Binding-site contacts:
Ligand atom C6 contacts residue ARG53 of chain 1.D at 4.2 Å.
Ligand atom C5 contacts residue ASN50 of chain 1.D at 4.1 Å.
Ligand atom C1 contacts residue ASN45 of chain 1.D at 1.4 Å.
Ligand atom O6 contacts residue THR47 of chain 1.D at 2.6 Å (h-bond).
Ligand atom C6 contacts residue THR47 of chain 1.D at 3.9 Å.
Ligand atom O6 contacts residue GLU49 of chain 1.D at 3.6 Å.
Ligand atom N2 contacts residue ARG326 of chain 1.D at 4.4 Å.
Ligand atom C8 contacts residue ARG326 of chain 1.D at 3.7 Å.
Ligand atom C7 contacts residue ARG326 of chain 1.D at 4.2 Å.
Ligand atom C5 contacts residue ASN45 of chain 1.D at 3.6 Å.
Ligand atom C3 contacts residue ASN45 of chain 1.D at 3.8 Å.
Ligand atom C8 contacts residue ASP324 of chain 1.D at 4.4 Å.
Ligand atom C5 contacts residue THR47 of chain 1.D at 4.4 Å.
Ligand atom C7 contacts residue ASN45 of chain 1.D at 3.5 Å.
Ligand atom O7 contacts residue ASN45 of chain 1.D at 3.6 Å (h-bond).
Ligand atom C1 contacts residue THR47 of chain 1.D at 4.5 Å.
Ligand atom C2 contacts residue ASN45 of chain 1.D at 2.5 Å.
Ligand atom O5 contacts residue ASN50 of chain 1.D at 3.0 Å (h-bond).
Ligand atom C4 contacts residue ASN45 of chain 1.D at 4.2 Å.
Ligand atom C1 contacts residue ASN50 of chain 1.D at 3.8 Å.
Ligand atom C6 contacts residue GLU49 of chain 1.D at 4.4 Å.
Ligand atom N2 contacts residue ASN45 of chain 1.D at 3.0 Å (h-bond).
Ligand atom C6 contacts residue ASN50 of chain 1.D at 3.9 Å.
Ligand atom O6 contacts residue ASN50 of chain 1.D at 3.8 Å.
Ligand atom O5 contacts residue THR47 of chain 1.D at 4.1 Å.
Ligand atom O5 contacts residue ASN45 of chain 1.D at 2.3 Å (h-bond).

A protein and the small-molecule ligand that binds it are described below.
Small molecule (SMILES): CC(=O)N[C@@H]1[C@@H](O)[C@H](O)[C@@H](CO)O[C@H]1O

Sequence of chain 1.D:
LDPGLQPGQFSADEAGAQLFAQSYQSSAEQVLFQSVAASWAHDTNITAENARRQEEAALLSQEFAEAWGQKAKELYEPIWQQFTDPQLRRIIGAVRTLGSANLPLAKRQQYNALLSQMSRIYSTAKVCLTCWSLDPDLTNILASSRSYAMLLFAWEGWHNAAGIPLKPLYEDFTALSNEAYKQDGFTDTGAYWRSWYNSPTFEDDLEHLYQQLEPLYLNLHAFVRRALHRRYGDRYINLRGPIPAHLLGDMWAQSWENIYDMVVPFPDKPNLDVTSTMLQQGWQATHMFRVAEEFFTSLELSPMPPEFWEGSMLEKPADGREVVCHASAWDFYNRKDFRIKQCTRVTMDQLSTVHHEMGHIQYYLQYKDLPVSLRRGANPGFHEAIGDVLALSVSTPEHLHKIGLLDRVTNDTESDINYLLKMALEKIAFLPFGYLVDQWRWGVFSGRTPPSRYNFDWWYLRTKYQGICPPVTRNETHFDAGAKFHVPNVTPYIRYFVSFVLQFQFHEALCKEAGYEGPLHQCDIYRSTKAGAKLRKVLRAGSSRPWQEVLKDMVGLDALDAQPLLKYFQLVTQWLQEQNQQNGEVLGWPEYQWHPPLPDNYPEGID